Sequence of chain 59.E:
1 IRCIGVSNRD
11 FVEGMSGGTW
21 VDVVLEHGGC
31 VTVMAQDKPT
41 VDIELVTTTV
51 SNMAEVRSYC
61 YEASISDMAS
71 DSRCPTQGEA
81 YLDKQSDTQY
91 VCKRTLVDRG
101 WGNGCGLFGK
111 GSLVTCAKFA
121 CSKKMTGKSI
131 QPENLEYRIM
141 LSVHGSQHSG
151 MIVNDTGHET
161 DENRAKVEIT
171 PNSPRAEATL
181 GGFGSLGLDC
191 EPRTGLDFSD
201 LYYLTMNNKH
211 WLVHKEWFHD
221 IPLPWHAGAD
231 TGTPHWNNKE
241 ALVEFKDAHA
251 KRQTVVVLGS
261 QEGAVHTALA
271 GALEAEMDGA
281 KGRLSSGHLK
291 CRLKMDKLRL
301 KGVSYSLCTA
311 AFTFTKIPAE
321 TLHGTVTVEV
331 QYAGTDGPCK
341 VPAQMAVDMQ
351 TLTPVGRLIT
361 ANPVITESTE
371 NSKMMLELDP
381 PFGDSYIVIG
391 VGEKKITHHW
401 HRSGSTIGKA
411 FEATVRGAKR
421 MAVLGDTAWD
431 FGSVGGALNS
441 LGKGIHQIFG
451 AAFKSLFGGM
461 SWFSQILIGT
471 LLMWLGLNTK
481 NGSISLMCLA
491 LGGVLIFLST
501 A

Binding-site contacts:
Ligand atom C1 contacts residue THR156 of chain 59.E at 3.4 Å.
Ligand atom C7 contacts residue ASN154 of chain 59.E at 2.0 Å.
Ligand atom O5 contacts residue ASN154 of chain 59.E at 4.2 Å.
Ligand atom O3 contacts residue ASN154 of chain 59.E at 4.1 Å.
Ligand atom C8 contacts residue GLY150 of chain 59.E at 3.5 Å.
Ligand atom O6 contacts residue THR156 of chain 59.E at 3.5 Å (h-bond).
Ligand atom C5 contacts residue THR156 of chain 59.E at 3.8 Å.
Ligand atom C3 contacts residue ASN154 of chain 59.E at 3.6 Å.
Ligand atom C2 contacts residue ASN154 of chain 59.E at 2.6 Å.
Ligand atom O7 contacts residue ASN154 of chain 59.E at 3.2 Å (h-bond).
Ligand atom C8 contacts residue ASN154 of chain 59.E at 2.4 Å.
Ligand atom O7 contacts residue GLY150 of chain 59.E at 3.7 Å.
Ligand atom N2 contacts residue ASN154 of chain 59.E at 1.4 Å (h-bond).
Ligand atom C7 contacts residue GLY150 of chain 59.E at 3.9 Å.
Ligand atom O7 contacts residue MET151 of chain 59.E at 3.6 Å.
Ligand atom C7 contacts residue MET151 of chain 59.E at 4.3 Å (hydrophobic).
Ligand atom C6 contacts residue THR156 of chain 59.E at 4.4 Å.
Ligand atom O5 contacts residue THR156 of chain 59.E at 3.2 Å (h-bond).
Ligand atom C1 contacts residue ASN154 of chain 59.E at 2.9 Å.
Ligand atom C8 contacts residue VAL153 of chain 59.E at 4.3 Å (hydrophobic).

This small molecule binds to this protein.
Small molecule (SMILES): CC(=O)N[C@H]1[C@H](O[C@H]2[C@H](O)[C@@H](NC(C)=O)CO[C@@H]2CO)O[C@H](CO)[C@@H](O)[C@@H]1O